A protein and the small-molecule ligand that binds it are described below.
Small molecule (SMILES): C[C@@H](C(=O)OCCNC(=O)CCNC(=O)[C@H](O)C(C)(C)COP(=O)(O)OP(=O)(O)OC[C@H]1O[C@@H](n2cnc3c(N)ncnc32)[C@H](O)[C@@H]1OP(=O)(O)O)S(=O)(=O)O

Sequence of chain 1.E:
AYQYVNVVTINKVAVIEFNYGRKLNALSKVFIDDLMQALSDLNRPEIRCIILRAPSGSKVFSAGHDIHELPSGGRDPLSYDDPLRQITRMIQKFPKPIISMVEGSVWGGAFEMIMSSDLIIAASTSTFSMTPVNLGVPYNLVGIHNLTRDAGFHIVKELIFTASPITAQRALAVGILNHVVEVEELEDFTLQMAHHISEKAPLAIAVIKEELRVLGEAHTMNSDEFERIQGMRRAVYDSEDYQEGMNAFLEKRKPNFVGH

Binding-site contacts:
Ligand atom C1' contacts residue SO51 of chain 1.R at 0.0 Å.
Ligand atom O7 contacts residue SO51 of chain 1.R at 0.0 Å (h-bond).
Ligand atom O31 contacts residue SO51 of chain 1.R at 0.0 Å (h-bond).
Ligand atom O5' contacts residue SO51 of chain 1.R at 0.0 Å (h-bond).
Ligand atom C5 contacts residue SO51 of chain 1.R at 0.0 Å.
Ligand atom C4' contacts residue SO51 of chain 1.R at 0.0 Å.
Ligand atom O21 contacts residue SO51 of chain 1.R at 0.0 Å (h-bond).
Ligand atom OP3 contacts residue SO51 of chain 1.R at 0.0 Å (h-bond).
Ligand atom O3' contacts residue SO51 of chain 1.R at 0.0 Å (h-bond).
Ligand atom P3 contacts residue SO51 of chain 1.R at 0.0 Å.
Ligand atom CP7 contacts residue SO51 of chain 1.R at 0.0 Å.
Ligand atom C4 contacts residue SO51 of chain 1.R at 0.0 Å.
Ligand atom O2' contacts residue SO51 of chain 1.R at 0.0 Å (h-bond).
Ligand atom C6 contacts residue SO51 of chain 1.R at 0.0 Å.
Ligand atom O11 contacts residue SO51 of chain 1.R at 0.0 Å (h-bond).
Ligand atom P2 contacts residue SO51 of chain 1.R at 0.0 Å.
Ligand atom O22 contacts residue SO51 of chain 1.R at 0.0 Å (h-bond).
Ligand atom O12 contacts residue SO51 of chain 1.R at 0.0 Å (h-bond).
Ligand atom CP3 contacts residue SO51 of chain 1.R at 0.0 Å.
Ligand atom CP5 contacts residue SO51 of chain 1.R at 0.0 Å.
Ligand atom N1 contacts residue SO51 of chain 1.R at 0.0 Å (h-bond).
Ligand atom N7 contacts residue SO51 of chain 1.R at 0.0 Å (h-bond).
Ligand atom CP8 contacts residue SO51 of chain 1.R at 0.0 Å.
Ligand atom O4' contacts residue SO51 of chain 1.R at 0.0 Å (h-bond).
Ligand atom N9 contacts residue SO51 of chain 1.R at 0.0 Å (h-bond).
Ligand atom C8 contacts residue SO51 of chain 1.R at 0.0 Å.
Ligand atom O32 contacts residue SO51 of chain 1.R at 0.0 Å (h-bond).
Ligand atom OP1 contacts residue SO51 of chain 1.R at 0.0 Å (h-bond).
Ligand atom C2' contacts residue SO51 of chain 1.R at 0.0 Å.
Ligand atom P1 contacts residue SO51 of chain 1.R at 0.0 Å.
Ligand atom CPA contacts residue SO51 of chain 1.R at 0.0 Å.
Ligand atom C5' contacts residue SO51 of chain 1.R at 0.0 Å.
Ligand atom O33 contacts residue SO51 of chain 1.R at 0.0 Å (h-bond).
Ligand atom O6 contacts residue SO51 of chain 1.R at 0.0 Å (h-bond).
Ligand atom CP9 contacts residue SO51 of chain 1.R at 0.0 Å.
Ligand atom N6 contacts residue SO51 of chain 1.R at 0.0 Å (h-bond).
Ligand atom CP4 contacts residue SO51 of chain 1.R at 0.0 Å.
Ligand atom C2 contacts residue SO51 of chain 1.R at 0.0 Å.
Ligand atom C3' contacts residue SO51 of chain 1.R at 0.0 Å.
Ligand atom N3 contacts residue SO51 of chain 1.R at 0.0 Å (h-bond).